The small molecule below binds the protein below.
Small molecule (SMILES): CC(=O)N[C@H]1[C@H](O[C@H]2[C@H](O[C@@H]3O[C@@H](C)[C@@H](O)[C@@H](O)[C@@H]3O)[C@@H](NC(C)=O)CO[C@@H]2CO)O[C@H](CO)[C@@H](O)[C@@H]1O

Sequence of chain 1.A:
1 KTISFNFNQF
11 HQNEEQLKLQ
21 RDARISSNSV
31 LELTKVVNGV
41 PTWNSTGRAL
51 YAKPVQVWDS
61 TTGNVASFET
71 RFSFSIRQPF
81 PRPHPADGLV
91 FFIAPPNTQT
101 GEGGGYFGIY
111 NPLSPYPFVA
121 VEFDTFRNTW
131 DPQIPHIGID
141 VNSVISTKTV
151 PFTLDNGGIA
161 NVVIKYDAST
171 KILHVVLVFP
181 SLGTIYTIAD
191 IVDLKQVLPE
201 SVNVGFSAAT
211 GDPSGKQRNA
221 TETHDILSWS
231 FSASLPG

Binding-site contacts:
Ligand atom C6 contacts residue PHE80 of chain 1.A at 4.0 Å (hydrophobic).
Ligand atom C5 contacts residue PHE80 of chain 1.A at 4.5 Å (hydrophobic).
Ligand atom N2 contacts residue ASN219 of chain 1.A at 2.9 Å (h-bond).
Ligand atom C1 contacts residue ASN219 of chain 1.A at 1.4 Å.
Ligand atom O7 contacts residue ASN219 of chain 1.A at 3.6 Å (h-bond).
Ligand atom C8 contacts residue PRO83 of chain 1.A at 4.0 Å (hydrophobic).
Ligand atom C7 contacts residue PRO83 of chain 1.A at 3.8 Å (hydrophobic).
Ligand atom O6 contacts residue PHE80 of chain 1.A at 4.0 Å.
Ligand atom O7 contacts residue ARG82 of chain 1.A at 3.6 Å (salt-bridge).
Ligand atom C2 contacts residue ASN219 of chain 1.A at 2.4 Å.
Ligand atom C1 contacts residue ARG82 of chain 1.A at 4.0 Å.
Ligand atom C8 contacts residue ASN219 of chain 1.A at 4.1 Å.
Ligand atom O5 contacts residue ASN219 of chain 1.A at 2.3 Å (h-bond).
Ligand atom C4 contacts residue ASN219 of chain 1.A at 4.2 Å.
Ligand atom C7 contacts residue ARG82 of chain 1.A at 4.3 Å.
Ligand atom O5 contacts residue PHE80 of chain 1.A at 3.8 Å.
Ligand atom C8 contacts residue GLN217 of chain 1.A at 3.4 Å.
Ligand atom C5 contacts residue ASN219 of chain 1.A at 3.6 Å.
Ligand atom C3 contacts residue ASN219 of chain 1.A at 3.8 Å.
Ligand atom O7 contacts residue PRO83 of chain 1.A at 3.3 Å.
Ligand atom C2 contacts residue ARG82 of chain 1.A at 4.1 Å.
Ligand atom O5 contacts residue ARG82 of chain 1.A at 4.3 Å.
Ligand atom C7 contacts residue ASN219 of chain 1.A at 3.3 Å.